Sequence of chain 28.A:
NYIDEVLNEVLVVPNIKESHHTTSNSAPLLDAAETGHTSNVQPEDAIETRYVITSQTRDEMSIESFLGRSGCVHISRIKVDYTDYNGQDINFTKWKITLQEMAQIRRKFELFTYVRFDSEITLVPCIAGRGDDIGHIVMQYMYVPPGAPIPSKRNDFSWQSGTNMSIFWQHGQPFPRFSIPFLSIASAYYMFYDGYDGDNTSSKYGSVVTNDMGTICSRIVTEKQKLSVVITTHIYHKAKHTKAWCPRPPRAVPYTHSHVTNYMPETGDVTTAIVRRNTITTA

This small molecule binds to this protein.
Small molecule (SMILES): COc1ccc(N2CCN(c3cccc(C)c3)CC2)nn1

Binding-site contacts:
Ligand atom C10 contacts residue HIS241 of chain 28.A at 3.6 Å.
Ligand atom C15 contacts residue ILE101 of chain 28.A at 4.1 Å (hydrophobic).
Ligand atom C6 contacts residue THR102 of chain 28.A at 4.3 Å.
Ligand atom C19 contacts residue ILE125 of chain 28.A at 3.2 Å (hydrophobic).
Ligand atom N5 contacts residue MET217 of chain 28.A at 3.3 Å (h-bond).
Ligand atom O2 contacts residue TYR193 of chain 28.A at 3.4 Å.
Ligand atom C1 contacts residue MET195 of chain 28.A at 4.3 Å (hydrophobic).
Ligand atom N4 contacts residue MET217 of chain 28.A at 3.3 Å.
Ligand atom C8 contacts residue LEU103 of chain 28.A at 3.1 Å (hydrophobic).
Ligand atom C13 contacts residue ILE101 of chain 28.A at 3.4 Å (hydrophobic).
Ligand atom C13 contacts residue THR102 of chain 28.A at 4.3 Å.
Ligand atom C1 contacts residue TYR194 of chain 28.A at 4.2 Å (hydrophobic).
Ligand atom C21 contacts residue TYR147 of chain 28.A at 2.7 Å (hydrophobic).
Ligand atom C1 contacts residue TYR193 of chain 28.A at 3.8 Å (hydrophobic).
Ligand atom C1 contacts residue ASN215 of chain 28.A at 3.6 Å.
Ligand atom C14 contacts residue ILE101 of chain 28.A at 4.1 Å (hydrophobic).
Ligand atom C18 contacts residue ILE220 of chain 28.A at 4.3 Å (hydrophobic).
Ligand atom N4 contacts residue TYR193 of chain 28.A at 3.5 Å.
Ligand atom C3 contacts residue LEU103 of chain 28.A at 4.2 Å (hydrophobic).
Ligand atom C21 contacts residue ILE101 of chain 28.A at 4.0 Å (hydrophobic).
Ligand atom C17 contacts residue TYR147 of chain 28.A at 4.0 Å (hydrophobic).
Ligand atom O2 contacts residue MET195 of chain 28.A at 4.4 Å.
Ligand atom N5 contacts residue TYR193 of chain 28.A at 4.0 Å.
Ligand atom C17 contacts residue ILE101 of chain 28.A at 3.8 Å (hydrophobic).
Ligand atom C16 contacts residue TYR147 of chain 28.A at 4.3 Å (hydrophobic).
Ligand atom C7 contacts residue THR102 of chain 28.A at 4.2 Å.
Ligand atom C18 contacts residue PHE182 of chain 28.A at 4.0 Å (hydrophobic).
Ligand atom C16 contacts residue ILE101 of chain 28.A at 3.5 Å (hydrophobic).
Ligand atom C14 contacts residue MET217 of chain 28.A at 3.9 Å (hydrophobic).
Ligand atom C10 contacts residue SER123 of chain 28.A at 4.2 Å.
Ligand atom C21 contacts residue ILE220 of chain 28.A at 3.5 Å (hydrophobic).
Ligand atom C20 contacts residue ILE125 of chain 28.A at 3.4 Å (hydrophobic).
Ligand atom C17 contacts residue ILE220 of chain 28.A at 3.9 Å (hydrophobic).
Ligand atom C14 contacts residue LEU187 of chain 28.A at 4.3 Å (hydrophobic).
Ligand atom C3 contacts residue TYR193 of chain 28.A at 3.8 Å (hydrophobic).
Ligand atom C18 contacts residue ILE125 of chain 28.A at 4.2 Å (hydrophobic).
Ligand atom C8 contacts residue PHE121 of chain 28.A at 4.3 Å (hydrophobic).
Ligand atom C11 contacts residue HIS241 of chain 28.A at 3.7 Å.
Ligand atom C3 contacts residue PHE121 of chain 28.A at 4.4 Å (hydrophobic).
Ligand atom C7 contacts residue LEU103 of chain 28.A at 3.2 Å (hydrophobic).